Sequence of chain 1.A:
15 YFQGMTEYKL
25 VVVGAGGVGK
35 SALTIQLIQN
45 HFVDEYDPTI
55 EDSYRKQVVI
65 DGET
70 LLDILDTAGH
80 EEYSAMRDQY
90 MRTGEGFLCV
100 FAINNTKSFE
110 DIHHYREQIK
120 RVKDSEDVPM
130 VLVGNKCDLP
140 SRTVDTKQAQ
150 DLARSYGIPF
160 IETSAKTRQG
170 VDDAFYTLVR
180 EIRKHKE

A small-molecule ligand and the protein it binds are described below.
Small molecule (SMILES): Nc1nc2c(ncn2[C@@H]2O[C@H](CO[P](=O)(O)O[P](=O)(O)NP(=O)(O)O)[C@@H](O)[C@H]2O)c(=O)[nH]1

Binding-site contacts:
Ligand atom O3G contacts residue GLY30 of chain 1.A at 3.5 Å.
Ligand atom O3' contacts residue ASP48 of chain 1.A at 2.8 Å (salt-bridge).
Ligand atom C3' contacts residue GLU49 of chain 1.A at 3.5 Å.
Ligand atom O3A contacts residue GLY33 of chain 1.A at 3.2 Å (h-bond).
Ligand atom O2' contacts residue VAL47 of chain 1.A at 2.6 Å (h-bond).
Ligand atom C8 contacts residue ALA36 of chain 1.A at 3.5 Å (hydrophobic).
Ligand atom N3B contacts residue GLY31 of chain 1.A at 3.1 Å (h-bond).
Ligand atom O1B contacts residue GLY31 of chain 1.A at 3.6 Å (h-bond).
Ligand atom O2A contacts residue GLY33 of chain 1.A at 3.3 Å.
Ligand atom O6 contacts residue LYS135 of chain 1.A at 3.3 Å.
Ligand atom O1B contacts residue LYS34 of chain 1.A at 2.7 Å (salt-bridge).
Ligand atom O1G contacts residue PRO52 of chain 1.A at 3.4 Å.
Ligand atom O1B contacts residue VAL32 of chain 1.A at 3.4 Å (h-bond).
Ligand atom O6 contacts residue ASN134 of chain 1.A at 3.3 Å (h-bond).
Ligand atom O2B contacts residue MG1 of chain 1.J at 2.0 Å.
Ligand atom N2 contacts residue ASP137 of chain 1.A at 2.9 Å (salt-bridge).
Ligand atom O2' contacts residue ASP48 of chain 1.A at 3.0 Å (salt-bridge).
Ligand atom O6 contacts residue ASP137 of chain 1.A at 3.5 Å (salt-bridge).
Ligand atom O2G contacts residue THR53 of chain 1.A at 2.8 Å (h-bond).
Ligand atom O4' contacts residue LYS135 of chain 1.A at 3.2 Å (salt-bridge).
Ligand atom O6 contacts residue SER163 of chain 1.A at 3.3 Å.
Ligand atom O3G contacts residue GLY78 of chain 1.A at 2.9 Å (h-bond).
Ligand atom O2B contacts residue LYS34 of chain 1.A at 3.6 Å (salt-bridge).
Ligand atom C2' contacts residue VAL47 of chain 1.A at 3.5 Å (hydrophobic).
Ligand atom N7 contacts residue ASN134 of chain 1.A at 3.0 Å (h-bond).
Ligand atom O6 contacts residue ALA164 of chain 1.A at 2.8 Å (h-bond).
Ligand atom O2A contacts residue ALA36 of chain 1.A at 2.7 Å (h-bond).
Ligand atom C6 contacts residue ASP137 of chain 1.A at 3.6 Å.
Ligand atom O2G contacts residue MG1 of chain 1.J at 2.0 Å.
Ligand atom N2 contacts residue LEU138 of chain 1.A at 3.6 Å.
Ligand atom PB contacts residue MG1 of chain 1.J at 3.2 Å.
Ligand atom O1B contacts residue GLY33 of chain 1.A at 3.2 Å (h-bond).
Ligand atom O2A contacts residue SER35 of chain 1.A at 3.4 Å (h-bond).
Ligand atom PG contacts residue MG1 of chain 1.J at 3.3 Å.
Ligand atom N1 contacts residue ASP137 of chain 1.A at 2.8 Å (salt-bridge).
Ligand atom O2B contacts residue SER35 of chain 1.A at 2.9 Å (h-bond).
Ligand atom O2' contacts residue PHE46 of chain 1.A at 3.5 Å.
Ligand atom N3B contacts residue MG1 of chain 1.J at 3.4 Å.
Ligand atom C8 contacts residue GLY33 of chain 1.A at 3.5 Å.
Ligand atom O3G contacts residue LYS34 of chain 1.A at 2.6 Å (salt-bridge).